Sequence of chain 1.F:
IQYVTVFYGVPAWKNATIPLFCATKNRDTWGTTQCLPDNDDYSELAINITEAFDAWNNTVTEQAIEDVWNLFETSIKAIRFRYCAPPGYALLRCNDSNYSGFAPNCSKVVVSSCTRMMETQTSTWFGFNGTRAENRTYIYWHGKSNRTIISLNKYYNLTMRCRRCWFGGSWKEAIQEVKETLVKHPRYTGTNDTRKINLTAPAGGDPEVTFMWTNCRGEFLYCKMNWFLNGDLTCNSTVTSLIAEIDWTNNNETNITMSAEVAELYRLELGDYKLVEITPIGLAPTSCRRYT

Binding-site contacts:
Ligand atom C5 contacts residue ASN276 of chain 1.F at 3.6 Å.
Ligand atom C2 contacts residue ASN276 of chain 1.F at 2.4 Å.
Ligand atom O5 contacts residue ASN276 of chain 1.F at 2.3 Å (h-bond).
Ligand atom N2 contacts residue TRP458 of chain 1.F at 4.4 Å.
Ligand atom O7 contacts residue TRP458 of chain 1.F at 3.3 Å (h-bond).
Ligand atom C7 contacts residue ASN276 of chain 1.F at 4.2 Å.
Ligand atom C4 contacts residue ASN276 of chain 1.F at 4.2 Å.
Ligand atom C3 contacts residue ASN276 of chain 1.F at 3.8 Å.
Ligand atom C1 contacts residue ASN276 of chain 1.F at 1.4 Å.
Ligand atom C8 contacts residue ASP457 of chain 1.F at 4.3 Å.
Ligand atom C8 contacts residue TRP458 of chain 1.F at 3.0 Å (hydrophobic).
Ligand atom C7 contacts residue TRP458 of chain 1.F at 3.5 Å (hydrophobic).
Ligand atom N2 contacts residue ASN276 of chain 1.F at 2.9 Å (h-bond).

This small molecule binds to this protein.
Small molecule (SMILES): CC(=O)N[C@@H]1[C@@H](O)[C@H](O)[C@@H](CO)O[C@H]1O